A protein and the small-molecule ligand that binds it are described below.
Small molecule (SMILES): Cc1c(CN(C)C(=O)CCc2cnc3c(c2)CCC(=O)N3)oc2ccccc12

Sequence of chain 1.A:
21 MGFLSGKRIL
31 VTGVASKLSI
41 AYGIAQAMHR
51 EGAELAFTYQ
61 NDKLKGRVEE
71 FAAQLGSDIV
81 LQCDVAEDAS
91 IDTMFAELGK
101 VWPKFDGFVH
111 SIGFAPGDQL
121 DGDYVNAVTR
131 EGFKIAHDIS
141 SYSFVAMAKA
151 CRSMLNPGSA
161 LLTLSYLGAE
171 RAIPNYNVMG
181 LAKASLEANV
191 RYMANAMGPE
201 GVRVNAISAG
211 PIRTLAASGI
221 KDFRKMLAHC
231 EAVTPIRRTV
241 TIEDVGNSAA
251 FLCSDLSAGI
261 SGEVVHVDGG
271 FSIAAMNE

Binding-site contacts:
Ligand atom C38 contacts residue TYR166 of chain 1.A at 3.6 Å (hydrophobic).
Ligand atom C23 contacts residue LEU120 of chain 1.A at 3.8 Å (hydrophobic).
Ligand atom C4 contacts residue TYR176 of chain 1.A at 3.8 Å (hydrophobic).
Ligand atom C12 contacts residue TYR176 of chain 1.A at 3.9 Å (hydrophobic).
Ligand atom C25 contacts residue SER218 of chain 1.A at 3.4 Å.
Ligand atom C26 contacts residue SER218 of chain 1.A at 3.4 Å.
Ligand atom C14 contacts residue ILE220 of chain 1.A at 3.6 Å (hydrophobic).
Ligand atom C9 contacts residue TYR176 of chain 1.A at 3.6 Å (hydrophobic).
Ligand atom N21 contacts residue PHE114 of chain 1.A at 3.5 Å.
Ligand atom N36 contacts residue ALA115 of chain 1.A at 3.0 Å (h-bond).
Ligand atom C4 contacts residue TYR166 of chain 1.A at 3.7 Å (hydrophobic).
Ligand atom C20 contacts residue ALA115 of chain 1.A at 3.4 Å (hydrophobic).
Ligand atom C12 contacts residue PRO174 of chain 1.A at 3.8 Å (hydrophobic).
Ligand atom O2 contacts residue TYR176 of chain 1.A at 2.7 Å (h-bond).
Ligand atom C22 contacts residue ALA115 of chain 1.A at 3.5 Å (hydrophobic).
Ligand atom C26 contacts residue ALA216 of chain 1.A at 3.9 Å (hydrophobic).
Ligand atom C1 contacts residue NAD1 of chain 1.C at 3.9 Å.
Ligand atom C11 contacts residue TYR176 of chain 1.A at 3.9 Å (hydrophobic).
Ligand atom O2 contacts residue NAD1 of chain 1.C at 3.2 Å (h-bond).
Ligand atom C13 contacts residue TYR176 of chain 1.A at 3.7 Å (hydrophobic).
Ligand atom C8 contacts residue TYR176 of chain 1.A at 3.8 Å (hydrophobic).
Ligand atom N36 contacts residue PHE114 of chain 1.A at 3.7 Å.
Ligand atom C37 contacts residue GLY117 of chain 1.A at 3.9 Å.
Ligand atom C20 contacts residue PHE114 of chain 1.A at 3.6 Å (hydrophobic).
Ligand atom C1 contacts residue TYR176 of chain 1.A at 3.6 Å (hydrophobic).
Ligand atom C13 contacts residue ILE220 of chain 1.A at 3.8 Å (hydrophobic).
Ligand atom O28 contacts residue GLY117 of chain 1.A at 3.5 Å.
Ligand atom C24 contacts residue LEU120 of chain 1.A at 3.9 Å (hydrophobic).
Ligand atom O10 contacts residue ALA216 of chain 1.A at 3.9 Å.
Ligand atom C17 contacts residue ALA216 of chain 1.A at 3.7 Å (hydrophobic).
Ligand atom C24 contacts residue ALA216 of chain 1.A at 3.5 Å (hydrophobic).
Ligand atom C4 contacts residue NAD1 of chain 1.C at 3.4 Å.
Ligand atom C13 contacts residue ASN175 of chain 1.A at 2.9 Å.
Ligand atom C14 contacts residue ASN175 of chain 1.A at 3.7 Å.
Ligand atom C22 contacts residue LEU120 of chain 1.A at 3.9 Å (hydrophobic).
Ligand atom N3 contacts residue TYR176 of chain 1.A at 3.9 Å.
Ligand atom C5 contacts residue NAD1 of chain 1.C at 3.5 Å.
Ligand atom C12 contacts residue ASN175 of chain 1.A at 3.8 Å.
Ligand atom N21 contacts residue ALA115 of chain 1.A at 2.8 Å (h-bond).
Ligand atom C14 contacts residue TYR176 of chain 1.A at 3.7 Å (hydrophobic).